This protein binds this small molecule.
Small molecule (SMILES): Nc1ccn([C@H]2C[C@H](O)[C@@H](COP(=O)(O)O)O2)c(=O)n1

Sequence of chain 55.A:
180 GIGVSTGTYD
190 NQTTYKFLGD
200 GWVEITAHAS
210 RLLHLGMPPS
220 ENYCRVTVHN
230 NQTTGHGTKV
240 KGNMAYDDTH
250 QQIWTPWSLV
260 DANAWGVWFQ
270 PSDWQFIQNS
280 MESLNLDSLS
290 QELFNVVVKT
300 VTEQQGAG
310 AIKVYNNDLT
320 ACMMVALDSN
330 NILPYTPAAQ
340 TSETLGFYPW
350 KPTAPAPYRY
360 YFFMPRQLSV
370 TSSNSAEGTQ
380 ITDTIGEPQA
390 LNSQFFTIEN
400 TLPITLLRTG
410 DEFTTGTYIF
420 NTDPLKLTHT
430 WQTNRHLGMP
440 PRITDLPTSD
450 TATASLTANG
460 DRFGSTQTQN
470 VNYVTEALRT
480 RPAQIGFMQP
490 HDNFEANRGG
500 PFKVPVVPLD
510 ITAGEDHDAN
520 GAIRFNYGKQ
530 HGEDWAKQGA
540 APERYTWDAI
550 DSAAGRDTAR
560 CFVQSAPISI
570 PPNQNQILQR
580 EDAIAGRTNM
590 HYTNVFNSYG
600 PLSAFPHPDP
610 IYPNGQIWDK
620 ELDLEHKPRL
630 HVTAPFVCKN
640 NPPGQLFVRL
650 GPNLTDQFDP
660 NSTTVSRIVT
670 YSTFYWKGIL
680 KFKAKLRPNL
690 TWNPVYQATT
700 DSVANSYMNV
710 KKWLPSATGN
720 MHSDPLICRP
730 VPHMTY

Binding-site contacts:
Ligand atom OP1 contacts residue PRO423 of chain 55.A at 3.6 Å.
Ligand atom O5' contacts residue TRP201 of chain 55.A at 3.6 Å.
Ligand atom O3' contacts residue LYS682 of chain 55.A at 3.1 Å (salt-bridge).
Ligand atom C6 contacts residue TRP201 of chain 55.A at 3.5 Å (hydrophobic).
Ligand atom C2 contacts residue TRP201 of chain 55.A at 3.9 Å (hydrophobic).
Ligand atom N4 contacts residue TRP201 of chain 55.A at 3.8 Å.
Ligand atom N1 contacts residue TRP201 of chain 55.A at 4.0 Å.
Ligand atom C3' contacts residue LYS682 of chain 55.A at 3.8 Å.
Ligand atom N3 contacts residue TRP201 of chain 55.A at 3.6 Å.
Ligand atom O2 contacts residue LEU197 of chain 55.A at 4.0 Å.
Ligand atom O4' contacts residue TRP201 of chain 55.A at 4.5 Å.
Ligand atom C2' contacts residue LYS682 of chain 55.A at 3.6 Å.
Ligand atom C4 contacts residue TRP201 of chain 55.A at 3.3 Å (hydrophobic).
Ligand atom C1' contacts residue TRP201 of chain 55.A at 4.5 Å (hydrophobic).
Ligand atom O2 contacts residue TRP201 of chain 55.A at 4.3 Å.
Ligand atom C5' contacts residue TRP201 of chain 55.A at 3.5 Å (hydrophobic).
Ligand atom C4' contacts residue TRP201 of chain 55.A at 4.3 Å (hydrophobic).
Ligand atom O2 contacts residue LYS682 of chain 55.A at 4.2 Å.
Ligand atom N4 contacts residue ASP199 of chain 55.A at 4.0 Å.
Ligand atom N4 contacts residue GLY198 of chain 55.A at 3.8 Å.
Ligand atom C5 contacts residue TRP201 of chain 55.A at 3.4 Å (hydrophobic).
Ligand atom C2' contacts residue TRP201 of chain 55.A at 3.6 Å (hydrophobic).
Ligand atom C1' contacts residue LYS682 of chain 55.A at 4.5 Å.
Ligand atom C3' contacts residue TRP201 of chain 55.A at 4.1 Å (hydrophobic).